This protein binds this small molecule.
Small molecule (SMILES): Nc1ccn([C@H]2C[C@@H](O[P](=O)(O)OC[C@H]3O[C@@H](n4cnc5c(=O)[nH]c(N)nc54)C[C@@H]3O)[C@H](CO)O2)c(=O)n1

Sequence of chain 1.B:
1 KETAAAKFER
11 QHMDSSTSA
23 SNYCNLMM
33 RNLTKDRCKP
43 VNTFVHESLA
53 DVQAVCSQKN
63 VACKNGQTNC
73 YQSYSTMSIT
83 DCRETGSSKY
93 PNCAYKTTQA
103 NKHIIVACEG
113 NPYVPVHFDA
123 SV

Binding-site contacts:
Ligand atom O3B contacts residue HIS12 of chain 1.B at 3.5 Å (h-bond).
Ligand atom C2X contacts residue PHE120 of chain 1.A at 2.8 Å (hydrophobic).
Ligand atom C5X contacts residue HIS119 of chain 1.A at 4.0 Å.
Ligand atom CC2 contacts residue ASN44 of chain 1.A at 3.9 Å.
Ligand atom P contacts residue GLN11 of chain 1.B at 3.3 Å.
Ligand atom CC2 contacts residue PHE120 of chain 1.A at 3.5 Å (hydrophobic).
Ligand atom N1C contacts residue VAL43 of chain 1.A at 3.8 Å.
Ligand atom C3X contacts residue HIS119 of chain 1.A at 3.5 Å.
Ligand atom O3B contacts residue HIS119 of chain 1.A at 4.0 Å.
Ligand atom CC4 contacts residue THR45 of chain 1.A at 3.7 Å.
Ligand atom C1X contacts residue VAL43 of chain 1.A at 3.5 Å (hydrophobic).
Ligand atom C1X contacts residue PHE120 of chain 1.A at 3.9 Å (hydrophobic).
Ligand atom N3C contacts residue PHE120 of chain 1.A at 3.4 Å.
Ligand atom CC2 contacts residue THR45 of chain 1.A at 3.6 Å.
Ligand atom P contacts residue HIS12 of chain 1.B at 3.4 Å.
Ligand atom C4X contacts residue LYS41 of chain 1.A at 4.0 Å.
Ligand atom O5B contacts residue HIS119 of chain 1.A at 3.4 Å.
Ligand atom P contacts residue HIS119 of chain 1.A at 3.4 Å.
Ligand atom O2C contacts residue PHE120 of chain 1.A at 3.5 Å.
Ligand atom C2X contacts residue HIS12 of chain 1.B at 3.7 Å.
Ligand atom N4C contacts residue THR45 of chain 1.A at 3.7 Å.
Ligand atom P contacts residue LYS41 of chain 1.A at 4.0 Å.
Ligand atom CC5 contacts residue VAL43 of chain 1.A at 3.8 Å (hydrophobic).
Ligand atom O2C contacts residue HIS12 of chain 1.B at 3.4 Å.
Ligand atom N3C contacts residue THR45 of chain 1.A at 2.8 Å (h-bond).
Ligand atom C3X contacts residue PHE120 of chain 1.A at 3.2 Å (hydrophobic).
Ligand atom CC4 contacts residue VAL43 of chain 1.A at 3.6 Å (hydrophobic).
Ligand atom O1P contacts residue PHE120 of chain 1.A at 2.8 Å (h-bond).
Ligand atom O4B contacts residue VAL43 of chain 1.A at 3.8 Å.
Ligand atom O2C contacts residue THR45 of chain 1.A at 2.9 Å (h-bond).
Ligand atom O1P contacts residue GLN11 of chain 1.B at 3.5 Å (h-bond).
Ligand atom N3C contacts residue VAL43 of chain 1.A at 3.8 Å.
Ligand atom O5D contacts residue HIS119 of chain 1.A at 2.2 Å (h-bond).
Ligand atom O1P contacts residue HIS12 of chain 1.B at 2.6 Å (h-bond).
Ligand atom O1P contacts residue HIS119 of chain 1.A at 3.3 Å.
Ligand atom O2P contacts residue LYS41 of chain 1.A at 3.6 Å.
Ligand atom O2P contacts residue GLN11 of chain 1.B at 2.3 Å (h-bond).
Ligand atom N4C contacts residue VAL43 of chain 1.A at 3.9 Å.
Ligand atom O3B contacts residue LYS41 of chain 1.A at 3.1 Å (salt-bridge).
Ligand atom O2C contacts residue ASN44 of chain 1.A at 3.4 Å.

Sequence of chain 1.A:
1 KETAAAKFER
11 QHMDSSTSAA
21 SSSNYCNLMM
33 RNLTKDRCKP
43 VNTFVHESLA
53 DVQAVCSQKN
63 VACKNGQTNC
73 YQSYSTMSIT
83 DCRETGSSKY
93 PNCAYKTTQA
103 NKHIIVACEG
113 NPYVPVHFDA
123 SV